Binding-site contacts:
Ligand atom N07 contacts residue PRO260 of chain 1.B at 3.7 Å.
Ligand atom O06 contacts residue ASN261 of chain 1.B at 3.2 Å (h-bond).
Ligand atom N01 contacts residue PRO260 of chain 1.B at 4.2 Å.
Ligand atom C03 contacts residue ASN261 of chain 1.B at 4.3 Å.
Ligand atom C04 contacts residue ASN261 of chain 1.B at 4.0 Å.
Ligand atom C05 contacts residue ASN261 of chain 1.B at 4.1 Å.
Ligand atom N07 contacts residue ASN261 of chain 1.B at 3.1 Å (h-bond).
Ligand atom N01 contacts residue ASN258 of chain 1.B at 4.4 Å.
Ligand atom C03 contacts residue PRO260 of chain 1.B at 4.4 Å (hydrophobic).
Ligand atom C02 contacts residue PRO260 of chain 1.B at 4.0 Å (hydrophobic).

This protein binds this small molecule.
Small molecule (SMILES): N#C[C@@H]1CCON1

Sequence of chain 1.B:
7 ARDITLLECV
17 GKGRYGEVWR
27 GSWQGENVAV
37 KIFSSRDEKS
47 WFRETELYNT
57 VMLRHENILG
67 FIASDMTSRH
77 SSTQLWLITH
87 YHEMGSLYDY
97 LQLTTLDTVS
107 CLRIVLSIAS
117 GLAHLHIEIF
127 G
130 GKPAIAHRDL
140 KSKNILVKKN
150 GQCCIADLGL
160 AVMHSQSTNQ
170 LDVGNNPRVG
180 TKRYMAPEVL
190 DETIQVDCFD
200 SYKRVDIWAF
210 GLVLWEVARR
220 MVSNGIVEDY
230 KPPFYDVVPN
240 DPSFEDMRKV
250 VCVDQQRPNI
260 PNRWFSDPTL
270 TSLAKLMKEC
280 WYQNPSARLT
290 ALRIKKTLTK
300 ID